Sequence of chain 1.P:
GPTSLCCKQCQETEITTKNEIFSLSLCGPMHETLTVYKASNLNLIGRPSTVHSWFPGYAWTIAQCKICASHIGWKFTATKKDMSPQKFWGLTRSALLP

Binding-site contacts:
Ligand atom C06 contacts residue TRP84 of chain 1.P at 3.8 Å (hydrophobic).
Ligand atom O16 contacts residue TRP64 of chain 1.P at 4.1 Å.
Ligand atom C04 contacts residue HIS62 of chain 1.P at 3.8 Å.
Ligand atom O05 contacts residue SER63 of chain 1.P at 3.5 Å.
Ligand atom O05 contacts residue HIS62 of chain 1.P at 3.9 Å.
Ligand atom O18 contacts residue VAL61 of chain 1.P at 3.8 Å.
Ligand atom O16 contacts residue TRP84 of chain 1.P at 3.9 Å.
Ligand atom O05 contacts residue TRP70 of chain 1.P at 3.5 Å.
Ligand atom O01 contacts residue HIS62 of chain 1.P at 3.5 Å.
Ligand atom C04 contacts residue SER63 of chain 1.P at 4.1 Å.
Ligand atom C3 contacts residue TRP70 of chain 1.P at 4.4 Å (hydrophobic).
Ligand atom N03 contacts residue TRP64 of chain 1.P at 3.1 Å (h-bond).
Ligand atom C04 contacts residue PHE86 of chain 1.P at 4.2 Å (hydrophobic).
Ligand atom O05 contacts residue PHE86 of chain 1.P at 3.3 Å.
Ligand atom O18 contacts residue HIS62 of chain 1.P at 3.8 Å.
Ligand atom C07 contacts residue TRP84 of chain 1.P at 3.7 Å (hydrophobic).
Ligand atom N03 contacts residue TRP70 of chain 1.P at 4.2 Å.
Ligand atom O18 contacts residue TRP70 of chain 1.P at 3.7 Å.
Ligand atom C08 contacts residue TRP64 of chain 1.P at 3.5 Å (hydrophobic).
Ligand atom O01 contacts residue TRP64 of chain 1.P at 3.2 Å (h-bond).
Ligand atom C06 contacts residue TRP64 of chain 1.P at 4.2 Å (hydrophobic).
Ligand atom C02 contacts residue HIS62 of chain 1.P at 3.6 Å.
Ligand atom C04 contacts residue TRP70 of chain 1.P at 3.6 Å (hydrophobic).
Ligand atom N03 contacts residue HIS62 of chain 1.P at 2.9 Å (h-bond).
Ligand atom C06 contacts residue PHE86 of chain 1.P at 4.3 Å (hydrophobic).
Ligand atom N09 contacts residue TRP64 of chain 1.P at 4.4 Å.
Ligand atom C06 contacts residue TRP70 of chain 1.P at 3.5 Å (hydrophobic).
Ligand atom C07 contacts residue TRP70 of chain 1.P at 3.5 Å (hydrophobic).
Ligand atom C04 contacts residue TRP64 of chain 1.P at 3.5 Å (hydrophobic).
Ligand atom N03 contacts residue SER63 of chain 1.P at 4.1 Å.
Ligand atom O05 contacts residue TRP64 of chain 1.P at 3.0 Å (h-bond).
Ligand atom C02 contacts residue TRP64 of chain 1.P at 3.3 Å (hydrophobic).
Ligand atom N03 contacts residue VAL61 of chain 1.P at 4.3 Å.

This small molecule binds to this protein.
Small molecule (SMILES): O=C1CC[C@H](N2C(=O)c3ccccc3C2=O)C(=O)N1